Sequence of chain 46.C:
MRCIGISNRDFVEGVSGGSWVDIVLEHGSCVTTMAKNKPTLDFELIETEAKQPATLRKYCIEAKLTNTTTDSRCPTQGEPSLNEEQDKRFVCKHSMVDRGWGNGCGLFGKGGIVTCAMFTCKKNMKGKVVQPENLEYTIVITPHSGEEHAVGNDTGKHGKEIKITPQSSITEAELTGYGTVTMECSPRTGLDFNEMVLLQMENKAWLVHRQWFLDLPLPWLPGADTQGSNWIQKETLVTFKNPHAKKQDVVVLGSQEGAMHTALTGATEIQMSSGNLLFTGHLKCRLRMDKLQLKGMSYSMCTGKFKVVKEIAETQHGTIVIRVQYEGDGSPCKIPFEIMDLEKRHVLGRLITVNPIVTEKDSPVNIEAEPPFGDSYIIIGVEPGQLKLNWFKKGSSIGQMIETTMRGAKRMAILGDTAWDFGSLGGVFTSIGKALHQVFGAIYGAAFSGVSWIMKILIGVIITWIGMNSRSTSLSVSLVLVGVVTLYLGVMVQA

Binding-site contacts:
Ligand atom C1 contacts residue ASN67 of chain 46.C at 1.4 Å.
Ligand atom C4 contacts residue ASN67 of chain 46.C at 4.3 Å.
Ligand atom O7 contacts residue ASN67 of chain 46.C at 4.1 Å.
Ligand atom O6 contacts residue ASN67 of chain 46.C at 3.7 Å.
Ligand atom C8 contacts residue ARG89 of chain 46.C at 4.1 Å.
Ligand atom C8 contacts residue MET118 of chain 46.C at 4.0 Å (hydrophobic).
Ligand atom C8 contacts residue PHE90 of chain 46.C at 3.6 Å (hydrophobic).
Ligand atom C7 contacts residue ASN67 of chain 46.C at 3.7 Å.
Ligand atom C2 contacts residue ASN67 of chain 46.C at 2.4 Å.
Ligand atom C5 contacts residue ASN67 of chain 46.C at 3.8 Å.
Ligand atom C3 contacts residue ASN67 of chain 46.C at 3.8 Å.
Ligand atom C7 contacts residue PHE90 of chain 46.C at 4.3 Å (hydrophobic).
Ligand atom N2 contacts residue ASN67 of chain 46.C at 2.8 Å (h-bond).
Ligand atom O5 contacts residue ASN67 of chain 46.C at 2.5 Å (h-bond).

This small molecule binds to this protein.
Small molecule (SMILES): CC(=O)N[C@@H]1[C@@H](O)[C@H](O)[C@@H](CO)O[C@H]1O